Sequence of chain 1.B:
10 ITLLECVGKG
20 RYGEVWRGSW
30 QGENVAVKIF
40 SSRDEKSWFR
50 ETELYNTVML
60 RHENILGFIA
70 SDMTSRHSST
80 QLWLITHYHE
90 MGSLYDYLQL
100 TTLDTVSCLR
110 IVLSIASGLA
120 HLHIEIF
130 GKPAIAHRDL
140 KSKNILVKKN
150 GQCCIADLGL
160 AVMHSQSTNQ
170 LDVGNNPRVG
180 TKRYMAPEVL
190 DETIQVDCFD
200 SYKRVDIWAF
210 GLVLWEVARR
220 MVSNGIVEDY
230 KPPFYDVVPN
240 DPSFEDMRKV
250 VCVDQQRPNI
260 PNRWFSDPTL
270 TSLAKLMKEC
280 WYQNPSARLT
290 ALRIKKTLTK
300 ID

This protein binds this small molecule.
Small molecule (SMILES): COc1cc(-c2cncc(-c3ccc(C4CCN(C)CC4)cc3)c2C)cc(OC)c1OC

Binding-site contacts:
Ligand atom C22 contacts residue GLY91 of chain 1.B at 3.5 Å.
Ligand atom C13 contacts residue TYR87 of chain 1.B at 3.7 Å (hydrophobic).
Ligand atom C09 contacts residue TYR87 of chain 1.B at 3.8 Å (hydrophobic).
Ligand atom C26 contacts residue LEU145 of chain 1.B at 3.9 Å (hydrophobic).
Ligand atom O28 contacts residue ALA155 of chain 1.B at 3.8 Å.
Ligand atom C06 contacts residue LEU145 of chain 1.B at 3.8 Å (hydrophobic).
Ligand atom C22 contacts residue ASP95 of chain 1.B at 3.5 Å.
Ligand atom C32 contacts residue ASP156 of chain 1.B at 3.8 Å.
Ligand atom C29 contacts residue ASN143 of chain 1.B at 3.4 Å.
Ligand atom C29 contacts residue ALA155 of chain 1.B at 3.9 Å (hydrophobic).
Ligand atom C01 contacts residue THR85 of chain 1.B at 3.3 Å.
Ligand atom C09 contacts residue HIS88 of chain 1.B at 3.2 Å.
Ligand atom O02 contacts residue THR85 of chain 1.B at 3.9 Å.
Ligand atom C32 contacts residue GLU50 of chain 1.B at 3.6 Å.
Ligand atom C16 contacts residue ASP95 of chain 1.B at 3.4 Å.
Ligand atom O31 contacts residue LYS37 of chain 1.B at 3.6 Å.
Ligand atom O02 contacts residue LYS37 of chain 1.B at 3.6 Å.
Ligand atom C04 contacts residue THR85 of chain 1.B at 3.9 Å.
Ligand atom C14 contacts residue GLY91 of chain 1.B at 3.9 Å.
Ligand atom C11 contacts residue GLY91 of chain 1.B at 3.9 Å.
Ligand atom C04 contacts residue ALA35 of chain 1.B at 3.8 Å (hydrophobic).
Ligand atom C13 contacts residue VAL16 of chain 1.B at 3.8 Å (hydrophobic).
Ligand atom N08 contacts residue TYR87 of chain 1.B at 3.8 Å.
Ligand atom C07 contacts residue LEU145 of chain 1.B at 3.5 Å (hydrophobic).
Ligand atom C07 contacts residue ALA35 of chain 1.B at 3.7 Å (hydrophobic).
Ligand atom C23 contacts residue GLY91 of chain 1.B at 3.5 Å.
Ligand atom C01 contacts residue ALA35 of chain 1.B at 3.5 Å (hydrophobic).
Ligand atom C01 contacts residue LYS37 of chain 1.B at 3.7 Å.
Ligand atom N08 contacts residue HIS88 of chain 1.B at 3.0 Å (h-bond).
Ligand atom C01 contacts residue LEU83 of chain 1.B at 3.6 Å (hydrophobic).
Ligand atom C29 contacts residue LYS142 of chain 1.B at 3.5 Å.
Ligand atom C12 contacts residue VAL16 of chain 1.B at 3.8 Å (hydrophobic).
Ligand atom C24 contacts residue LEU145 of chain 1.B at 3.9 Å (hydrophobic).
Ligand atom C04 contacts residue VAL24 of chain 1.B at 3.9 Å (hydrophobic).
Ligand atom C21 contacts residue VAL16 of chain 1.B at 3.4 Å (hydrophobic).
Ligand atom C12 contacts residue HIS88 of chain 1.B at 4.0 Å.
Ligand atom C32 contacts residue LEU83 of chain 1.B at 3.8 Å (hydrophobic).
Ligand atom C07 contacts residue HIS86 of chain 1.B at 3.9 Å.
Ligand atom C12 contacts residue TYR87 of chain 1.B at 3.5 Å (hydrophobic).
Ligand atom C17 contacts residue ASP95 of chain 1.B at 3.7 Å.